Binding-site contacts:
Ligand atom O11 contacts residue MET283 of chain 1.A at 3.1 Å.
Ligand atom C28 contacts residue ARG366 of chain 1.A at 3.0 Å.
Ligand atom C13 contacts residue FAD1 of chain 1.B at 3.7 Å.
Ligand atom O07 contacts residue MET283 of chain 1.A at 3.0 Å.
Ligand atom C31 contacts residue SER214 of chain 1.A at 3.3 Å.
Ligand atom O04 contacts residue ARG366 of chain 1.A at 3.2 Å (salt-bridge).
Ligand atom O09 contacts residue SER214 of chain 1.A at 3.7 Å.
Ligand atom O04 contacts residue VAL215 of chain 1.A at 3.9 Å.
Ligand atom O10 contacts residue HIS217 of chain 1.A at 3.3 Å.
Ligand atom O08 contacts residue HIS217 of chain 1.A at 3.3 Å (h-bond).
Ligand atom C39 contacts residue SER367 of chain 1.A at 3.8 Å.
Ligand atom C38 contacts residue VAL47 of chain 1.A at 3.7 Å (hydrophobic).
Ligand atom C15 contacts residue FAD1 of chain 1.B at 3.7 Å.
Ligand atom O05 contacts residue ARG79 of chain 1.A at 3.2 Å (salt-bridge).
Ligand atom C20 contacts residue ARG366 of chain 1.A at 3.6 Å.
Ligand atom O06 contacts residue LEU112 of chain 1.A at 3.7 Å.
Ligand atom O03 contacts residue PRO308 of chain 1.A at 3.6 Å.
Ligand atom O11 contacts residue LEU363 of chain 1.A at 3.5 Å.
Ligand atom O10 contacts residue ARG366 of chain 1.A at 3.4 Å.
Ligand atom O07 contacts residue PRO308 of chain 1.A at 3.4 Å.
Ligand atom O08 contacts residue ARG79 of chain 1.A at 3.2 Å (salt-bridge).
Ligand atom C33 contacts residue HIS217 of chain 1.A at 3.7 Å.
Ligand atom C33 contacts residue ARG366 of chain 1.A at 3.6 Å.
Ligand atom C29 contacts residue ARG366 of chain 1.A at 3.7 Å.
Ligand atom O06 contacts residue SER214 of chain 1.A at 3.5 Å.
Ligand atom O08 contacts residue ARG366 of chain 1.A at 3.0 Å (salt-bridge).
Ligand atom O02 contacts residue ARG366 of chain 1.A at 3.9 Å.
Ligand atom O09 contacts residue ARG79 of chain 1.A at 3.4 Å (salt-bridge).
Ligand atom C35 contacts residue SER214 of chain 1.A at 3.7 Å.
Ligand atom C31 contacts residue VAL47 of chain 1.A at 3.8 Å (hydrophobic).
Ligand atom C20 contacts residue ARG79 of chain 1.A at 3.8 Å.
Ligand atom C24 contacts residue VAL228 of chain 1.A at 3.5 Å (hydrophobic).
Ligand atom C24 contacts residue VAL47 of chain 1.A at 3.8 Å (hydrophobic).
Ligand atom C32 contacts residue SER214 of chain 1.A at 3.8 Å.
Ligand atom C35 contacts residue VAL47 of chain 1.A at 3.7 Å (hydrophobic).
Ligand atom C22 contacts residue ARG366 of chain 1.A at 3.3 Å.
Ligand atom O04 contacts residue ARG79 of chain 1.A at 2.7 Å (salt-bridge).
Ligand atom C26 contacts residue SER214 of chain 1.A at 3.9 Å.
Ligand atom O03 contacts residue FAD1 of chain 1.B at 3.2 Å (h-bond).
Ligand atom O01 contacts residue FAD1 of chain 1.B at 3.0 Å (h-bond).

This small molecule binds to this protein.
Small molecule (SMILES): COc1cc(=O)c2c(=O)c3c(c(=O)c=2c1=O)=C(O)[C@]1(O)c2c(cc4cc(C)oc(=O)c4c2O)CC[C@]1(O)C=3O

Sequence of chain 1.A:
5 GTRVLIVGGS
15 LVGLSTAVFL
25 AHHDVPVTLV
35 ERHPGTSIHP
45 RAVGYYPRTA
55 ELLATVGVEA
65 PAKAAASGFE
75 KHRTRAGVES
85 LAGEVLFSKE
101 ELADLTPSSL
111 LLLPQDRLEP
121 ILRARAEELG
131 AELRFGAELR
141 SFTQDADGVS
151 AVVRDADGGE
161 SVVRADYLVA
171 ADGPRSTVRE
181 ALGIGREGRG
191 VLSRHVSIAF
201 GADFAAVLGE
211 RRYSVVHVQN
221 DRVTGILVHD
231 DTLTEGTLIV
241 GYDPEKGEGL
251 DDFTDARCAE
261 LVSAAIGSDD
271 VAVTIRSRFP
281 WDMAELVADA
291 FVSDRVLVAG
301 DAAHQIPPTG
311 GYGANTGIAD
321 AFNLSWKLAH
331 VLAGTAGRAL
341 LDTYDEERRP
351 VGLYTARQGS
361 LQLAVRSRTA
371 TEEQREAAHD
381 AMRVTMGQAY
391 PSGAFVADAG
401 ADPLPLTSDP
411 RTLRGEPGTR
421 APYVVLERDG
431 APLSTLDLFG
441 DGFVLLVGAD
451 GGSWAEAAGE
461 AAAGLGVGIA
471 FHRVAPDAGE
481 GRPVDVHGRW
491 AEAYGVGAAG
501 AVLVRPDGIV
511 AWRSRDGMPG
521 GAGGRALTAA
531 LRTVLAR